Sequence of chain 1.A:
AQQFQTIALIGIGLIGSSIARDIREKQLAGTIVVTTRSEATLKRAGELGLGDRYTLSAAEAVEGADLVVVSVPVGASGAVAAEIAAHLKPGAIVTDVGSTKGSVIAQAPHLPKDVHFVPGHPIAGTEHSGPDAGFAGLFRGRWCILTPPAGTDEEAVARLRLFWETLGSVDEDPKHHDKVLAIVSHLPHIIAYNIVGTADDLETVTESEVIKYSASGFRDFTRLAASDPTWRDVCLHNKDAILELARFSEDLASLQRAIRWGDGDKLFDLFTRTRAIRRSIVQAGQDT

The protein below binds the small molecule below.
Small molecule (SMILES): N[C@@H](Cc1ccc(O)cc1)C(=O)O

Binding-site contacts:
Ligand atom CD1 contacts residue NAP1 of chain 1.B at 3.7 Å.
Ligand atom CG contacts residue NAP1 of chain 1.B at 3.6 Å.
Ligand atom C contacts residue ARG226 of chain 1.A at 3.6 Å.
Ligand atom CE1 contacts residue MSE234 of chain 1.A at 3.7 Å.
Ligand atom CE1 contacts residue NAP1 of chain 1.B at 4.0 Å.
Ligand atom CE2 contacts residue ALA125 of chain 1.A at 3.9 Å (hydrophobic).
Ligand atom CA contacts residue NAP1 of chain 1.B at 4.0 Å.
Ligand atom N contacts residue NAP1 of chain 1.B at 2.8 Å (h-bond).
Ligand atom CZ contacts residue SER99 of chain 1.A at 3.7 Å.
Ligand atom CZ contacts residue NAP1 of chain 1.B at 3.5 Å.
Ligand atom O contacts residue THR127 of chain 1.A at 3.0 Å.
Ligand atom OH contacts residue SER99 of chain 1.A at 2.7 Å (h-bond).
Ligand atom CZ contacts residue HIS122 of chain 1.A at 3.6 Å.
Ligand atom OH contacts residue HIS122 of chain 1.A at 2.5 Å (h-bond).
Ligand atom CB contacts residue GLY126 of chain 1.A at 4.0 Å.
Ligand atom CD2 contacts residue NAP1 of chain 1.B at 3.7 Å.
Ligand atom CB contacts residue NAP1 of chain 1.B at 4.0 Å.
Ligand atom CE1 contacts residue SER99 of chain 1.A at 4.0 Å.
Ligand atom OH contacts residue NAP1 of chain 1.B at 3.5 Å.
Ligand atom O contacts residue ARG226 of chain 1.A at 2.9 Å (salt-bridge).
Ligand atom CE1 contacts residue TRP235 of chain 1.A at 3.9 Å (hydrophobic).
Ligand atom CB contacts residue SER219 of chain 2.A at 3.9 Å.
Ligand atom N contacts residue THR127 of chain 1.A at 3.0 Å (h-bond).
Ligand atom O contacts residue GLY126 of chain 1.A at 3.6 Å.
Ligand atom CE2 contacts residue PRO123 of chain 1.A at 3.9 Å (hydrophobic).
Ligand atom CE1 contacts residue SER188 of chain 1.A at 3.8 Å.
Ligand atom OXT contacts residue LEU227 of chain 1.A at 3.9 Å.
Ligand atom CG contacts residue SER219 of chain 2.A at 3.7 Å.
Ligand atom OXT contacts residue ARG226 of chain 1.A at 3.0 Å (salt-bridge).
Ligand atom CD1 contacts residue SER219 of chain 2.A at 3.8 Å.
Ligand atom CE2 contacts residue NAP1 of chain 1.B at 3.4 Å.
Ligand atom C contacts residue GLY126 of chain 1.A at 3.9 Å.
Ligand atom CE2 contacts residue SER219 of chain 2.A at 3.8 Å.
Ligand atom CA contacts residue HIS192 of chain 1.A at 4.0 Å.
Ligand atom CD2 contacts residue SER219 of chain 2.A at 3.6 Å.
Ligand atom CE2 contacts residue HIS122 of chain 1.A at 3.8 Å.
Ligand atom N contacts residue GLY126 of chain 1.A at 3.9 Å.
Ligand atom CB contacts residue ALA218 of chain 2.A at 3.5 Å (hydrophobic).
Ligand atom O contacts residue GLU128 of chain 1.A at 3.4 Å (salt-bridge).
Ligand atom CD2 contacts residue ALA125 of chain 1.A at 3.7 Å (hydrophobic).

Sequence of chain 2.A:
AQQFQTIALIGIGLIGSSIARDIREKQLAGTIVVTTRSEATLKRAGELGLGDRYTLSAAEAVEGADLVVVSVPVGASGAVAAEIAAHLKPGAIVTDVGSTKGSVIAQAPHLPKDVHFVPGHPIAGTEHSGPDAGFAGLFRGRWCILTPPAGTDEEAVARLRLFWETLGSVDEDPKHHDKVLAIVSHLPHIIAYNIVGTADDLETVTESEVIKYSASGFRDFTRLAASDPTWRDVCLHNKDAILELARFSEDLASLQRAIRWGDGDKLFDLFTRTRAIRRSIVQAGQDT